Binding-site contacts:
Ligand atom O5 contacts residue THR255 of chain 1.A at 3.7 Å.
Ligand atom O7 contacts residue GLU484 of chain 1.D at 3.6 Å.
Ligand atom C8 contacts residue GLU484 of chain 1.D at 3.4 Å.
Ligand atom C2 contacts residue ASN253 of chain 1.A at 2.5 Å.
Ligand atom C3 contacts residue ASN253 of chain 1.A at 3.9 Å.
Ligand atom C5 contacts residue THR255 of chain 1.A at 4.1 Å.
Ligand atom C7 contacts residue ARG476 of chain 1.D at 3.9 Å.
Ligand atom C8 contacts residue ARG476 of chain 1.D at 3.9 Å.
Ligand atom O6 contacts residue THR255 of chain 1.A at 3.8 Å.
Ligand atom C7 contacts residue ASN253 of chain 1.A at 3.8 Å.
Ligand atom C7 contacts residue GLU484 of chain 1.D at 3.9 Å.
Ligand atom C1 contacts residue THR255 of chain 1.A at 3.7 Å.
Ligand atom O5 contacts residue ASN253 of chain 1.A at 2.4 Å (h-bond).
Ligand atom O7 contacts residue ASN253 of chain 1.A at 4.2 Å.
Ligand atom C4 contacts residue ASN253 of chain 1.A at 4.3 Å.
Ligand atom O7 contacts residue ARG476 of chain 1.D at 3.0 Å (salt-bridge).
Ligand atom C1 contacts residue ASN253 of chain 1.A at 1.5 Å.
Ligand atom C8 contacts residue LYS481 of chain 1.D at 4.0 Å.
Ligand atom N2 contacts residue ASN253 of chain 1.A at 3.0 Å (h-bond).
Ligand atom O5 contacts residue THR127 of chain 1.A at 4.0 Å.
Ligand atom C5 contacts residue ASN253 of chain 1.A at 3.8 Å.

Sequence of chain 1.D:
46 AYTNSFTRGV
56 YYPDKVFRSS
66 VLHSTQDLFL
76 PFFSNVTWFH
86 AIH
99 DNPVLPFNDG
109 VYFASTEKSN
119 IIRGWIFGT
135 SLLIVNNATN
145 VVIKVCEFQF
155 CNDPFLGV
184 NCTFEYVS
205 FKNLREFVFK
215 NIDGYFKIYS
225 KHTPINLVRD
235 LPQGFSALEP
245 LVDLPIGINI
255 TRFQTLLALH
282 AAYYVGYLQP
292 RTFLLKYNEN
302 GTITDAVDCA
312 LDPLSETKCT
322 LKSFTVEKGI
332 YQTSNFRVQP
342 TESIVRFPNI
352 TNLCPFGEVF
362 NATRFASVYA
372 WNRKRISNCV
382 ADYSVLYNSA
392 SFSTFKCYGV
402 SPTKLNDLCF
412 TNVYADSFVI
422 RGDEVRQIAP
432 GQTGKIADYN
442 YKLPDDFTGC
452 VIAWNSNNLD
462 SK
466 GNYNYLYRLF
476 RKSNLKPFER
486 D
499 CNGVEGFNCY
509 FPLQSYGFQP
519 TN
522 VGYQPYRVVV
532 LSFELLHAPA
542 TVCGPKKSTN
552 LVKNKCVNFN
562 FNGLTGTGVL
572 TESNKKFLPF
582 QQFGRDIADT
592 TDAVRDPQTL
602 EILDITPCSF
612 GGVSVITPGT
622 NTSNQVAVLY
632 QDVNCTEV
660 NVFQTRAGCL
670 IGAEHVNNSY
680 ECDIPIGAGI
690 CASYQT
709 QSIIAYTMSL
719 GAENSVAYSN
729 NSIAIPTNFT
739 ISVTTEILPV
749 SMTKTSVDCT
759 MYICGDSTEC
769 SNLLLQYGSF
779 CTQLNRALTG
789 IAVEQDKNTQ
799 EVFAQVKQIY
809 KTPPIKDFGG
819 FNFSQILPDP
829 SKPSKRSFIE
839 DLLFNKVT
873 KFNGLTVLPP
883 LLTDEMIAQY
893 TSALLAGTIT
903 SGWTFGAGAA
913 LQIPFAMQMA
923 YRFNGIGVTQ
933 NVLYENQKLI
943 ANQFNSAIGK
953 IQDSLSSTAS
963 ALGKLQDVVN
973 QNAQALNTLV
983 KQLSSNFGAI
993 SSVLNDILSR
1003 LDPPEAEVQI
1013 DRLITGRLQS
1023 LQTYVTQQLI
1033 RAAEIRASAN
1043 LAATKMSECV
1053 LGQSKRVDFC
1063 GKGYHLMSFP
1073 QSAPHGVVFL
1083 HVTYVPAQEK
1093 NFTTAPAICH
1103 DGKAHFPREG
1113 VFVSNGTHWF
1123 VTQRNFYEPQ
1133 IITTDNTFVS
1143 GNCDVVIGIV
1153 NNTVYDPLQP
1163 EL

Sequence of chain 1.A:
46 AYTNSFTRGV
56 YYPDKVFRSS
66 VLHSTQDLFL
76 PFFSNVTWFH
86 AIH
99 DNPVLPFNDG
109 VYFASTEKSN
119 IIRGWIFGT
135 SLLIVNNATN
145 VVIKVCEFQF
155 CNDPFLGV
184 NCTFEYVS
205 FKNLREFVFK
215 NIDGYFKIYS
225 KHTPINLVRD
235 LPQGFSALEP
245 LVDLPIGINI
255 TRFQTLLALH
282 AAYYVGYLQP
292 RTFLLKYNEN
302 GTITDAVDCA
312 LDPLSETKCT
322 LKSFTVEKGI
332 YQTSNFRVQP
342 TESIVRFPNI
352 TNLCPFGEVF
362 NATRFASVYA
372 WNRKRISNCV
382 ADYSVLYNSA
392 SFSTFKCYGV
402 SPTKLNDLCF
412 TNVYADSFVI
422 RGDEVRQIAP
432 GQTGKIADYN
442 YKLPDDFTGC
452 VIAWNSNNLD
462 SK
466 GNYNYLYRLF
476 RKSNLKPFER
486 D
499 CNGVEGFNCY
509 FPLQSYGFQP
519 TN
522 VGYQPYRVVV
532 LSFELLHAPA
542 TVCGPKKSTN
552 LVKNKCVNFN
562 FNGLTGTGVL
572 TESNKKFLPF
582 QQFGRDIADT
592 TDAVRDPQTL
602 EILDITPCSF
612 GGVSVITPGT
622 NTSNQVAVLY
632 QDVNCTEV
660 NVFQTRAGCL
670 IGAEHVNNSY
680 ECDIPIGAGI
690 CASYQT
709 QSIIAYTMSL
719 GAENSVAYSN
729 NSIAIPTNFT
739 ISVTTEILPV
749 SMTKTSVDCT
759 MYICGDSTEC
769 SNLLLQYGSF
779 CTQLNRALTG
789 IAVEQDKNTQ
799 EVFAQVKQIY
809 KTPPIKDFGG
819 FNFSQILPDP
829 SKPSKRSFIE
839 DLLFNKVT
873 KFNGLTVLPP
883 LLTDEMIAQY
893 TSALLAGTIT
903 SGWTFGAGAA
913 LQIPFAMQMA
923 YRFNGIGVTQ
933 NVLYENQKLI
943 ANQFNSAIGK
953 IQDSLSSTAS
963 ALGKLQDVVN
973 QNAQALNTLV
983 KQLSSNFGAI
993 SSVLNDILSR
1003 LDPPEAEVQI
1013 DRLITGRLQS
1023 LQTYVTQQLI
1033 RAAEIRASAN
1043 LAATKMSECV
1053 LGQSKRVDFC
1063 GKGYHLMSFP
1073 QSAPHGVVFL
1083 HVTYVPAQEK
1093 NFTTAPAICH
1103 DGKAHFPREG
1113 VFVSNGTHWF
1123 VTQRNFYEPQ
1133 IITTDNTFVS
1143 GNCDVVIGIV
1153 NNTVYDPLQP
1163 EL

A small-molecule ligand and the protein it binds are described below.
Small molecule (SMILES): CC(=O)N[C@@H]1[C@@H](O)[C@H](O)[C@@H](CO)O[C@H]1O